Sequence of chain 2.D:
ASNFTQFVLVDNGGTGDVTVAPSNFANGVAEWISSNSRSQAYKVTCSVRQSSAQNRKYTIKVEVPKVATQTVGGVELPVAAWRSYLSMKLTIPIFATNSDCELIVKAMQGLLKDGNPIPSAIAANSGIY

This small molecule binds to this protein.
Small molecule (SMILES): Nc1ccn([C@@H]2O[C@H](CO[P](=O)(O)O[C@H]3[C@@H](O)[C@H](n4cnc5c(N)ncnc54)O[C@@H]3CO[P](=O)(O)O[C@H]3[C@@H](O)[C@H](n4cnc5c(=O)nc(N)[nH]c54)O[C@@H]3CO[P](=O)(O)O[C@H]3[C@@H](O)[C@H](n4cnc5c(N)ncnc54)O[C@@H]3CO[P](=O)(O)O[C@H]3[C@@H](O)[C@H](n4cnc5c(N)ncnc54)O[C@@H]3CO[P](=O)(O)O[C@H]3[C@@H](O)[C@H](n4ccc(=O)[nH]c4=O)O[C@@H]3CO[P](=O)(O)O[C@H]3[C@@H](O)[C@H](n4ccc(N)nc4=O)O[C@@H]3CO[P](=O)(O)O[C@H]3[C@@H](O)[C@H](n4ccc(=O)[nH]c4=O)O[C@@H]3CO[P](=O)(O)O[C@H]3[C@@H](O)[C@H](n4cnc5c(=O)nc(N)[nH]c54)O[C@@H]3COPO)[C@@H](O)[C@H]2O)c(=O)n1

Sequence of chain 2.C:
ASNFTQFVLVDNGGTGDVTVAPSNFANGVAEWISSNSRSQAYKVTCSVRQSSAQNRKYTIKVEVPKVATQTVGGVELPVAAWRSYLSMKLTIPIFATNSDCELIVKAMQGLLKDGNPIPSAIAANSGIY

Binding-site contacts:
Ligand atom OP2 contacts residue TYR85 of chain 2.C at 2.9 Å (h-bond).
Ligand atom C8 contacts residue THR45 of chain 2.C at 3.6 Å.
Ligand atom O3' contacts residue SER51 of chain 2.D at 3.4 Å.
Ligand atom OP2 contacts residue LYS89 of chain 2.D at 3.4 Å (salt-bridge).
Ligand atom C5 contacts residue TYR85 of chain 2.C at 3.7 Å (hydrophobic).
Ligand atom C2 contacts residue SER47 of chain 2.C at 3.2 Å.
Ligand atom N6 contacts residue THR45 of chain 2.C at 2.9 Å (h-bond).
Ligand atom OP1 contacts residue ASN55 of chain 2.D at 3.4 Å (h-bond).
Ligand atom OP2 contacts residue LYS89 of chain 2.D at 3.5 Å (salt-bridge).
Ligand atom OP1 contacts residue SER51 of chain 2.D at 2.8 Å (h-bond).
Ligand atom OP1 contacts residue LYS89 of chain 2.D at 3.3 Å (salt-bridge).
Ligand atom N1 contacts residue SER47 of chain 2.C at 2.8 Å (h-bond).
Ligand atom P contacts residue ARG49 of chain 2.D at 3.2 Å.
Ligand atom C5' contacts residue TYR85 of chain 2.C at 3.7 Å (hydrophobic).
Ligand atom OP2 contacts residue ASN55 of chain 2.D at 3.5 Å (h-bond).
Ligand atom P contacts residue LYS89 of chain 2.D at 3.4 Å.
Ligand atom O5' contacts residue LYS57 of chain 2.D at 3.1 Å (salt-bridge).
Ligand atom OP1 contacts residue ARG49 of chain 2.D at 2.5 Å (salt-bridge).
Ligand atom N7 contacts residue THR45 of chain 2.C at 2.5 Å (h-bond).
Ligand atom C5 contacts residue THR45 of chain 2.C at 3.2 Å.
Ligand atom O2' contacts residue GLU63 of chain 2.C at 3.6 Å.
Ligand atom OP2 contacts residue LYS57 of chain 2.D at 3.2 Å (salt-bridge).
Ligand atom N1 contacts residue THR59 of chain 2.C at 3.5 Å.
Ligand atom N7 contacts residue LYS61 of chain 2.C at 3.5 Å.
Ligand atom C6 contacts residue TYR85 of chain 2.C at 3.7 Å (hydrophobic).
Ligand atom O3' contacts residue ARG49 of chain 2.D at 3.0 Å (salt-bridge).
Ligand atom N6 contacts residue THR91 of chain 2.D at 3.4 Å (h-bond).
Ligand atom OP1 contacts residue SER52 of chain 2.D at 2.9 Å (h-bond).
Ligand atom OP2 contacts residue SER51 of chain 2.D at 3.5 Å (h-bond).
Ligand atom OP1 contacts residue LYS57 of chain 2.D at 2.8 Å.
Ligand atom P contacts residue LYS57 of chain 2.D at 3.2 Å.
Ligand atom N6 contacts residue THR59 of chain 2.C at 2.9 Å (h-bond).
Ligand atom C5' contacts residue ARG49 of chain 2.D at 3.1 Å.
Ligand atom OP2 contacts residue LYS57 of chain 2.D at 2.6 Å (salt-bridge).
Ligand atom P contacts residue SER51 of chain 2.D at 3.4 Å.
Ligand atom C8 contacts residue TYR85 of chain 2.C at 3.7 Å (hydrophobic).
Ligand atom OP2 contacts residue LYS43 of chain 2.C at 3.0 Å (salt-bridge).
Ligand atom N7 contacts residue TYR85 of chain 2.C at 3.6 Å.
Ligand atom O5' contacts residue ARG49 of chain 2.D at 3.6 Å (salt-bridge).
Ligand atom C6 contacts residue THR45 of chain 2.C at 3.5 Å.